A protein and the small-molecule ligand that binds it are described below.
Small molecule (SMILES): CN(C)CCc1cccc(C2CCN(CCc3cnn(-c4nccc5c(=O)[nH]cnc45)c3)CC2)c1

Sequence of chain 1.A:
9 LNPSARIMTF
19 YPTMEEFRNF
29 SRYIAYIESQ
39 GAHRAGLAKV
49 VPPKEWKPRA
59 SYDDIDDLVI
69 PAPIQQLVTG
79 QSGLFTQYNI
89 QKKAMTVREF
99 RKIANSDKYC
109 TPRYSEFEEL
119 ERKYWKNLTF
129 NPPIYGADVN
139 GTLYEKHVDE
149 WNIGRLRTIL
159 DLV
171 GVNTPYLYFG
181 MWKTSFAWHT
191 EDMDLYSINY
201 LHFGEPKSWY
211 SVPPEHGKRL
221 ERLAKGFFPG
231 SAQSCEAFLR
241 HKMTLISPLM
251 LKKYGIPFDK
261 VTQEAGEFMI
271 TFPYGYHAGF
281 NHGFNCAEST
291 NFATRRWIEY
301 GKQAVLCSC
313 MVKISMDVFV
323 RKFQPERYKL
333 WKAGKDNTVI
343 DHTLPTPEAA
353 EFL

Binding-site contacts:
Ligand atom N5 contacts residue TYR178 of chain 1.A at 3.8 Å.
Ligand atom C18 contacts residue HIS189 of chain 1.A at 3.4 Å.
Ligand atom C18 contacts residue ZN1 of chain 1.E at 2.9 Å.
Ligand atom N2 contacts residue ZN1 of chain 1.E at 2.9 Å.
Ligand atom C17 contacts residue HIS189 of chain 1.A at 3.4 Å.
Ligand atom C19 contacts residue HIS277 of chain 1.A at 3.5 Å.
Ligand atom C23 contacts residue PHE186 of chain 1.A at 3.9 Å (hydrophobic).
Ligand atom C17 contacts residue GLU191 of chain 1.A at 3.3 Å.
Ligand atom C24 contacts residue LYS207 of chain 1.A at 3.9 Å.
Ligand atom N3 contacts residue GLU191 of chain 1.A at 3.1 Å (salt-bridge).
Ligand atom C20 contacts residue ASN199 of chain 1.A at 4.0 Å.
Ligand atom C21 contacts residue PHE186 of chain 1.A at 3.6 Å (hydrophobic).
Ligand atom C23 contacts residue TYR133 of chain 1.A at 3.8 Å (hydrophobic).
Ligand atom N4 contacts residue HIS277 of chain 1.A at 3.2 Å (h-bond).
Ligand atom N4 contacts residue ZN1 of chain 1.E at 2.1 Å.
Ligand atom N6 contacts residue TYR133 of chain 1.A at 2.8 Å (h-bond).
Ligand atom C20 contacts residue PHE186 of chain 1.A at 3.5 Å (hydrophobic).
Ligand atom C23 contacts residue TYR178 of chain 1.A at 3.4 Å (hydrophobic).
Ligand atom N3 contacts residue ZN1 of chain 1.E at 2.1 Å.
Ligand atom N6 contacts residue PHE186 of chain 1.A at 3.9 Å.
Ligand atom C17 contacts residue ZN1 of chain 1.E at 3.2 Å.
Ligand atom C13 contacts residue TYR178 of chain 1.A at 3.6 Å (hydrophobic).
Ligand atom O contacts residue PHE186 of chain 1.A at 3.5 Å.
Ligand atom C24 contacts residue TYR133 of chain 1.A at 3.5 Å (hydrophobic).
Ligand atom C26 contacts residue TYR176 of chain 1.A at 3.9 Å (hydrophobic).
Ligand atom N3 contacts residue HIS189 of chain 1.A at 2.7 Å (h-bond).
Ligand atom C16 contacts residue TYR178 of chain 1.A at 3.9 Å (hydrophobic).
Ligand atom C19 contacts residue ZN1 of chain 1.E at 3.1 Å.
Ligand atom O contacts residue LYS207 of chain 1.A at 2.8 Å (salt-bridge).
Ligand atom N5 contacts residue PHE186 of chain 1.A at 4.0 Å.
Ligand atom C24 contacts residue PHE186 of chain 1.A at 3.5 Å (hydrophobic).
Ligand atom C19 contacts residue TRP209 of chain 1.A at 3.6 Å (hydrophobic).
Ligand atom N4 contacts residue HIS189 of chain 1.A at 3.2 Å (h-bond).
Ligand atom O contacts residue TYR133 of chain 1.A at 3.3 Å (h-bond).
Ligand atom C22 contacts residue PHE186 of chain 1.A at 4.0 Å (hydrophobic).
Ligand atom C20 contacts residue TRP209 of chain 1.A at 3.6 Å (hydrophobic).
Ligand atom N2 contacts residue HIS189 of chain 1.A at 3.1 Å (h-bond).
Ligand atom C19 contacts residue PHE186 of chain 1.A at 3.7 Å (hydrophobic).
Ligand atom C12 contacts residue ASP136 of chain 1.A at 3.4 Å.
Ligand atom N6 contacts residue TYR178 of chain 1.A at 3.7 Å.